Binding-site contacts:
Ligand atom O5 contacts residue SER66 of chain 1.A at 2.2 Å (h-bond).
Ligand atom O2 contacts residue THR318 of chain 1.A at 3.5 Å (h-bond).
Ligand atom O5 contacts residue SER317 of chain 1.A at 3.1 Å (h-bond).
Ligand atom O1 contacts residue TYR224 of chain 1.A at 3.7 Å.
Ligand atom N4 contacts residue SER66 of chain 1.A at 3.1 Å (h-bond).
Ligand atom O2 contacts residue ARG342 of chain 1.A at 3.0 Å (salt-bridge).
Ligand atom S2 contacts residue TYR224 of chain 1.A at 3.8 Å.
Ligand atom N1 contacts residue ASN215 of chain 1.A at 3.0 Å (h-bond).
Ligand atom B1 contacts residue TYR152 of chain 1.A at 3.6 Å.
Ligand atom C3 contacts residue SER317 of chain 1.A at 3.5 Å.
Ligand atom C1 contacts residue VAL214 of chain 1.A at 3.8 Å (hydrophobic).
Ligand atom N2 contacts residue VAL214 of chain 1.A at 4.0 Å.
Ligand atom S1 contacts residue SER317 of chain 1.A at 4.0 Å.
Ligand atom C1 contacts residue THR319 of chain 1.A at 4.1 Å.
Ligand atom N2 contacts residue THR319 of chain 1.A at 3.1 Å (h-bond).
Ligand atom C3 contacts residue TYR224 of chain 1.A at 3.5 Å (hydrophobic).
Ligand atom O6 contacts residue TYR152 of chain 1.A at 3.0 Å (h-bond).
Ligand atom N3 contacts residue THR318 of chain 1.A at 3.7 Å.
Ligand atom N3 contacts residue THR319 of chain 1.A at 2.9 Å (h-bond).
Ligand atom C4 contacts residue ASN154 of chain 1.A at 3.9 Å.
Ligand atom N4 contacts residue SER317 of chain 1.A at 3.1 Å (h-bond).
Ligand atom N1 contacts residue VAL214 of chain 1.A at 4.0 Å.
Ligand atom N7 contacts residue SER317 of chain 1.A at 3.9 Å.
Ligand atom N6 contacts residue SER317 of chain 1.A at 3.5 Å.
Ligand atom N6 contacts residue ARG342 of chain 1.A at 3.0 Å (salt-bridge).
Ligand atom B1 contacts residue SER66 of chain 1.A at 1.4 Å.
Ligand atom C1 contacts residue ASN215 of chain 1.A at 4.1 Å.
Ligand atom S1 contacts residue THR318 of chain 1.A at 4.1 Å.
Ligand atom O6 contacts residue SER66 of chain 1.A at 2.2 Å (h-bond).
Ligand atom O1 contacts residue ASN154 of chain 1.A at 2.8 Å (h-bond).
Ligand atom C9 contacts residue ARG342 of chain 1.A at 3.9 Å.
Ligand atom C4 contacts residue SER317 of chain 1.A at 3.8 Å.
Ligand atom N7 contacts residue ARG342 of chain 1.A at 3.7 Å.
Ligand atom C5 contacts residue SER66 of chain 1.A at 2.4 Å.
Ligand atom O1 contacts residue GLN122 of chain 1.A at 3.1 Å (h-bond).
Ligand atom O5 contacts residue GLY316 of chain 1.A at 3.9 Å.
Ligand atom C6 contacts residue SER66 of chain 1.A at 3.7 Å.
Ligand atom C8 contacts residue ARG342 of chain 1.A at 4.1 Å.
Ligand atom C2 contacts residue THR319 of chain 1.A at 3.9 Å.
Ligand atom C4 contacts residue TYR224 of chain 1.A at 3.9 Å (hydrophobic).

Sequence of chain 1.A:
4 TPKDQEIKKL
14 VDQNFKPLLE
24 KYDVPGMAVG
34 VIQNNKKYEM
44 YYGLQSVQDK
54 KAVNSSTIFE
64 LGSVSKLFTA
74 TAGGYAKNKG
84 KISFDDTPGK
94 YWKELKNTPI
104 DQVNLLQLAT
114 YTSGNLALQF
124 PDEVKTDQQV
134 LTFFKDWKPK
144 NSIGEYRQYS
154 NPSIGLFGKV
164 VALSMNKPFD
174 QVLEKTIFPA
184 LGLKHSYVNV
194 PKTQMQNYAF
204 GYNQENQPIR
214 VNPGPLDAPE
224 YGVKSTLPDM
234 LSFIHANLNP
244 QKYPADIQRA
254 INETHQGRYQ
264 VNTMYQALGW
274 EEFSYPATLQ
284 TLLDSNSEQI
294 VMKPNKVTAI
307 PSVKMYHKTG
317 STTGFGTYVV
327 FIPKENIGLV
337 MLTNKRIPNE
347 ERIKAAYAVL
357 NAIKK

The small molecule below binds the protein below.
Small molecule (SMILES): Nc1nnc(SCC(=O)N[C@@H](Cn2cc(C(=O)O)nn2)B(O)O)s1